This protein binds this small molecule.
Small molecule (SMILES): CC(=O)N[C@@H]1[C@@H](O[C@H]2O[C@H](CO)[C@H](O[C@H]3O[C@H](CO[C@@H]4O[C@@H](C)[C@H](O)[C@@H](O)[C@H]4O)[C@@H](O)[C@H](O)[C@H]3O)[C@H](O[C@@H]3O[C@H](CO)[C@@H](O)[C@H](O)[C@H]3NC(C)=O)[C@H]2O)[C@H](O)[C@@H](CO[C@H]2O[C@H](CO)[C@@H](O)[C@H](O)[C@H]2O)O[C@H]1O

Sequence of chain 3.A:
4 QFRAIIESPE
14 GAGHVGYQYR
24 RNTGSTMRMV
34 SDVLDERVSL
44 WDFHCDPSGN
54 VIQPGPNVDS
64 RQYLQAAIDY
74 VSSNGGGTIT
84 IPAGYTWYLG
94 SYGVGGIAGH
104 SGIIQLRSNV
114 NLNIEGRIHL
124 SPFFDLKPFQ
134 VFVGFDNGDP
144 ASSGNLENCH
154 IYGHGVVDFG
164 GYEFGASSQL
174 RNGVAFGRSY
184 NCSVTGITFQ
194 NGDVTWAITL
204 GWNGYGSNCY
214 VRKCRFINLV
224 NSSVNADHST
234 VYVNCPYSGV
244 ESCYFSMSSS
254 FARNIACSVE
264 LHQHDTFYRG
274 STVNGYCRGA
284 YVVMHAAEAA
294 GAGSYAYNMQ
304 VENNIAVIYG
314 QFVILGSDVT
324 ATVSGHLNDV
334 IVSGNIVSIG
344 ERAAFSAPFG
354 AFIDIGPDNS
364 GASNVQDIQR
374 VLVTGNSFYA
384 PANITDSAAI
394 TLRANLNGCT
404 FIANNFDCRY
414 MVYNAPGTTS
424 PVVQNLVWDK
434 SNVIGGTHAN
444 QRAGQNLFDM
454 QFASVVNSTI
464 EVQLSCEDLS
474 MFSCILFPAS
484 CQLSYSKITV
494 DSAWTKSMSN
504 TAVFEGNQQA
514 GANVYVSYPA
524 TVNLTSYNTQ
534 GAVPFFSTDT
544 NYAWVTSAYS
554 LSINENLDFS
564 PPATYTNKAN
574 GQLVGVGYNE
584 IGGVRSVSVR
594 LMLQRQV

Binding-site contacts:
Ligand atom O2 contacts residue NA1 of chain 3.E at 2.4 Å (h-bond).
Ligand atom C6 contacts residue ASP321 of chain 3.A at 3.4 Å.
Ligand atom C3 contacts residue PRO360 of chain 3.A at 3.2 Å (hydrophobic).
Ligand atom O3 contacts residue PRO360 of chain 3.A at 2.6 Å (h-bond).
Ligand atom C1 contacts residue NA1 of chain 3.D at 3.5 Å.
Ligand atom O6 contacts residue ASP321 of chain 3.A at 2.8 Å (salt-bridge).
Ligand atom O4 contacts residue LEU318 of chain 3.A at 3.5 Å (h-bond).
Ligand atom O3 contacts residue ASN206 of chain 3.A at 2.6 Å (h-bond).
Ligand atom O3 contacts residue NA1 of chain 3.E at 2.4 Å (h-bond).
Ligand atom C2 contacts residue NA1 of chain 3.E at 3.3 Å.
Ligand atom O1 contacts residue SER232 of chain 3.A at 3.4 Å (h-bond).
Ligand atom C3 contacts residue ASN237 of chain 3.A at 3.3 Å.
Ligand atom C4 contacts residue PRO360 of chain 3.A at 3.2 Å (hydrophobic).
Ligand atom O3 contacts residue GLY359 of chain 3.A at 3.2 Å.
Ligand atom O4 contacts residue HIS103 of chain 3.A at 2.7 Å (h-bond).
Ligand atom O2 contacts residue TYR235 of chain 3.A at 3.1 Å (h-bond).
Ligand atom O1 contacts residue NA1 of chain 3.F at 2.4 Å (h-bond).
Ligand atom O6 contacts residue TRP199 of chain 3.A at 3.2 Å.
Ligand atom O4 contacts residue ASN362 of chain 3.A at 2.9 Å (h-bond).
Ligand atom O4 contacts residue ASN237 of chain 3.A at 2.8 Å (h-bond).
Ligand atom O4 contacts residue HIS288 of chain 3.A at 2.8 Å (h-bond).
Ligand atom O2 contacts residue NA1 of chain 3.D at 2.7 Å (h-bond).
Ligand atom O4 contacts residue GLN133 of chain 3.A at 3.0 Å (h-bond).
Ligand atom C2 contacts residue GLU263 of chain 3.A at 3.2 Å.
Ligand atom O3 contacts residue TRP205 of chain 3.A at 3.4 Å.
Ligand atom O7 contacts residue TRP199 of chain 3.A at 2.9 Å (h-bond).
Ligand atom C3 contacts residue ASN206 of chain 3.A at 3.4 Å.
Ligand atom O5 contacts residue GLU263 of chain 3.A at 3.3 Å (salt-bridge).
Ligand atom O5 contacts residue NA1 of chain 3.D at 3.1 Å (h-bond).
Ligand atom N2 contacts residue ASP230 of chain 3.A at 3.0 Å (salt-bridge).
Ligand atom C3 contacts residue NA1 of chain 3.E at 3.3 Å.
Ligand atom O1 contacts residue GLU263 of chain 3.A at 2.6 Å (salt-bridge).
Ligand atom C4 contacts residue HIS103 of chain 3.A at 3.3 Å.
Ligand atom O4 contacts residue GLY319 of chain 3.A at 3.3 Å.
Ligand atom O4 contacts residue GLY359 of chain 3.A at 3.0 Å (h-bond).
Ligand atom O5 contacts residue HIS288 of chain 3.A at 3.4 Å.
Ligand atom N2 contacts residue GLU291 of chain 3.A at 2.9 Å (salt-bridge).
Ligand atom O7 contacts residue TYR235 of chain 3.A at 3.2 Å.
Ligand atom C1 contacts residue ASN362 of chain 3.A at 3.3 Å.
Ligand atom C1 contacts residue GLU263 of chain 3.A at 3.1 Å.